Binding-site contacts:
Ligand atom C18 contacts residue GLY95 of chain 1.A at 4.0 Å.
Ligand atom O21 contacts residue GLY19 of chain 1.A at 4.0 Å.
Ligand atom O27 contacts residue MET89 of chain 1.A at 3.4 Å.
Ligand atom O26 contacts residue THR159 of chain 1.A at 3.8 Å.
Ligand atom C08 contacts residue CYS92 of chain 1.A at 4.0 Å (hydrophobic).
Ligand atom O27 contacts residue THR159 of chain 1.A at 2.7 Å (h-bond).
Ligand atom O21 contacts residue MET145 of chain 1.A at 4.0 Å.
Ligand atom O05 contacts residue PHE91 of chain 1.A at 3.5 Å.
Ligand atom C18 contacts residue LEU18 of chain 1.A at 3.7 Å (hydrophobic).
Ligand atom N01 contacts residue ALA39 of chain 1.A at 3.4 Å.
Ligand atom C23 contacts residue MET145 of chain 1.A at 3.5 Å (hydrophobic).
Ligand atom C25 contacts residue THR159 of chain 1.A at 3.5 Å.
Ligand atom C06 contacts residue LEU18 of chain 1.A at 3.6 Å (hydrophobic).
Ligand atom C04 contacts residue CYS92 of chain 1.A at 4.0 Å (hydrophobic).
Ligand atom C22 contacts residue MET145 of chain 1.A at 3.4 Å (hydrophobic).
Ligand atom N03 contacts residue CYS92 of chain 1.A at 3.6 Å (h-bond).
Ligand atom C09 contacts residue LEU18 of chain 1.A at 3.8 Å (hydrophobic).
Ligand atom C22 contacts residue LEU18 of chain 1.A at 3.9 Å (hydrophobic).
Ligand atom C02 contacts residue GLU90 of chain 1.A at 3.8 Å.
Ligand atom C04 contacts residue MET145 of chain 1.A at 3.8 Å (hydrophobic).
Ligand atom C07 contacts residue LEU18 of chain 1.A at 3.9 Å (hydrophobic).
Ligand atom C04 contacts residue LEU18 of chain 1.A at 3.7 Å (hydrophobic).
Ligand atom C16 contacts residue THR99 of chain 1.A at 3.9 Å.
Ligand atom C07 contacts residue PRO93 of chain 1.A at 3.7 Å (hydrophobic).
Ligand atom C08 contacts residue PRO93 of chain 1.A at 3.5 Å (hydrophobic).
Ligand atom N01 contacts residue GLU90 of chain 1.A at 2.9 Å (salt-bridge).
Ligand atom C02 contacts residue ALA39 of chain 1.A at 3.7 Å (hydrophobic).
Ligand atom C20 contacts residue MET145 of chain 1.A at 3.7 Å (hydrophobic).
Ligand atom C06 contacts residue CYS92 of chain 1.A at 3.2 Å (hydrophobic).
Ligand atom N03 contacts residue ALA39 of chain 1.A at 3.8 Å.
Ligand atom O05 contacts residue LEU18 of chain 1.A at 3.5 Å.
Ligand atom O05 contacts residue CYS92 of chain 1.A at 3.0 Å (h-bond).
Ligand atom N03 contacts residue GLU90 of chain 1.A at 3.8 Å.
Ligand atom C06 contacts residue PHE91 of chain 1.A at 3.9 Å (hydrophobic).
Ligand atom C20 contacts residue LEU18 of chain 1.A at 3.7 Å (hydrophobic).
Ligand atom C07 contacts residue CYS92 of chain 1.A at 3.0 Å (hydrophobic).
Ligand atom C08 contacts residue LEU18 of chain 1.A at 3.8 Å (hydrophobic).
Ligand atom O21 contacts residue LEU18 of chain 1.A at 3.7 Å.
Ligand atom C19 contacts residue LEU18 of chain 1.A at 3.8 Å (hydrophobic).
Ligand atom C07 contacts residue PHE91 of chain 1.A at 3.7 Å (hydrophobic).

Sequence of chain 1.A:
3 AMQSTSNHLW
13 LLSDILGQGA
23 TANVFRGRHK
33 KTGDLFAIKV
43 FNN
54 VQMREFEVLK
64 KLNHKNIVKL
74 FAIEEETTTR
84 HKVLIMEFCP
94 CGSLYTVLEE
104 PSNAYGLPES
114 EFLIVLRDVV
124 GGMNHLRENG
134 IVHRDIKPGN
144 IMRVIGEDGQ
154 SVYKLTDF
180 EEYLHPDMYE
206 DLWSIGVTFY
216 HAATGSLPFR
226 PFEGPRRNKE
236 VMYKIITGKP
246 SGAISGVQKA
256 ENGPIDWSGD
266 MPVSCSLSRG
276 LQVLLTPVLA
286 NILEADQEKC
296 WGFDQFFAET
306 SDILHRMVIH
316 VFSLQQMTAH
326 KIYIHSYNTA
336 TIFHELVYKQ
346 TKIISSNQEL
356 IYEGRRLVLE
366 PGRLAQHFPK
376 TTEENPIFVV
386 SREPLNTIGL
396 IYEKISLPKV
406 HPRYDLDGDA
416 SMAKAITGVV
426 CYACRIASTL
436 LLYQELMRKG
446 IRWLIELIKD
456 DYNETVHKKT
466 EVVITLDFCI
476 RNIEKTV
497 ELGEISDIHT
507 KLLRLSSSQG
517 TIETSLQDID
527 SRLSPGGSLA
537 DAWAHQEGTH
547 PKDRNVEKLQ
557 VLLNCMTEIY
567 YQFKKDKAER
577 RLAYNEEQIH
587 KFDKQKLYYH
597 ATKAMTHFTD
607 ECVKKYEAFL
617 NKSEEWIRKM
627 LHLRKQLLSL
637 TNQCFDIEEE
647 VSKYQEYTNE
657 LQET

This protein binds this small molecule.
Small molecule (SMILES): Nc1nc2oc3ccc(C4CCS(=O)(=O)CC4)cc3c(=O)c2cc1C(=O)O